Binding-site contacts:
Ligand atom C19 contacts residue ASN40 of chain 1.B at 3.5 Å.
Ligand atom C18 contacts residue ASP103 of chain 1.B at 3.7 Å.
Ligand atom C9 contacts residue MET90 of chain 1.B at 4.3 Å (hydrophobic).
Ligand atom C2 contacts residue ASN40 of chain 1.B at 4.0 Å.
Ligand atom C18 contacts residue PHE86 of chain 1.B at 3.9 Å (hydrophobic).
Ligand atom C6 contacts residue MET90 of chain 1.B at 3.0 Å (hydrophobic).
Ligand atom O3 contacts residue PHE86 of chain 1.B at 3.8 Å.
Ligand atom O3 contacts residue ASP103 of chain 1.B at 2.6 Å (salt-bridge).
Ligand atom C14 contacts residue LEU61 of chain 1.B at 4.2 Å (hydrophobic).
Ligand atom C21 contacts residue ASN40 of chain 1.B at 3.5 Å.
Ligand atom C16 contacts residue ASN40 of chain 1.B at 4.2 Å.
Ligand atom C8 contacts residue MET90 of chain 1.B at 3.6 Å (hydrophobic).
Ligand atom O1 contacts residue MET90 of chain 1.B at 4.2 Å.
Ligand atom C20 contacts residue ALA118 of chain 1.B at 4.3 Å (hydrophobic).
Ligand atom C20 contacts residue ASN40 of chain 1.B at 3.1 Å.
Ligand atom C4 contacts residue TRP120 of chain 1.B at 4.2 Å (hydrophobic).
Ligand atom C18 contacts residue TYR16 of chain 1.B at 3.9 Å (hydrophobic).
Ligand atom C18 contacts residue MET116 of chain 1.B at 3.8 Å (hydrophobic).
Ligand atom C19 contacts residue ASP103 of chain 1.B at 3.5 Å.
Ligand atom O3 contacts residue TYR16 of chain 1.B at 3.1 Å (h-bond).
Ligand atom C19 contacts residue PHE86 of chain 1.B at 4.0 Å (hydrophobic).
Ligand atom C15 contacts residue LEU61 of chain 1.B at 4.3 Å (hydrophobic).
Ligand atom C4 contacts residue LEU99 of chain 1.B at 4.1 Å (hydrophobic).
Ligand atom C9 contacts residue GLY60 of chain 1.B at 3.9 Å.
Ligand atom C15 contacts residue PHE57 of chain 1.B at 3.9 Å (hydrophobic).
Ligand atom C5 contacts residue MET90 of chain 1.B at 4.1 Å (hydrophobic).
Ligand atom C9 contacts residue VAL66 of chain 1.B at 4.3 Å (hydrophobic).
Ligand atom C16 contacts residue PHE57 of chain 1.B at 4.3 Å (hydrophobic).
Ligand atom C17 contacts residue PHE57 of chain 1.B at 4.0 Å (hydrophobic).
Ligand atom O3 contacts residue MET116 of chain 1.B at 3.6 Å.
Ligand atom C6 contacts residue VAL88 of chain 1.B at 3.4 Å (hydrophobic).
Ligand atom C19 contacts residue MET116 of chain 1.B at 3.8 Å (hydrophobic).
Ligand atom C3 contacts residue LEU99 of chain 1.B at 4.2 Å (hydrophobic).
Ligand atom C19 contacts residue ALA118 of chain 1.B at 4.0 Å (hydrophobic).
Ligand atom C3 contacts residue ASN40 of chain 1.B at 4.3 Å.
Ligand atom C6 contacts residue LEU99 of chain 1.B at 3.8 Å (hydrophobic).
Ligand atom C3 contacts residue TRP120 of chain 1.B at 4.1 Å (hydrophobic).
Ligand atom C7 contacts residue MET90 of chain 1.B at 3.8 Å (hydrophobic).
Ligand atom C18 contacts residue ASN40 of chain 1.B at 4.2 Å.
Ligand atom C17 contacts residue TYR16 of chain 1.B at 4.0 Å (hydrophobic).

A protein and the small-molecule ligand that binds it are described below.
Small molecule (SMILES): C[C@]12CC[C@@H]3c4ccc(O)cc4CC[C@H]3[C@@H]1CCC2=O

Sequence of chain 1.B:
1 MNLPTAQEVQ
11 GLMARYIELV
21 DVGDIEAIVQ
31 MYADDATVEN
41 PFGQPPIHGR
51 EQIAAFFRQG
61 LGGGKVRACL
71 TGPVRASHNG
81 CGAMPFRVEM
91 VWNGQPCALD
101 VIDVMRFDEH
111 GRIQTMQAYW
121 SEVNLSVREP